Sequence of chain 6.C:
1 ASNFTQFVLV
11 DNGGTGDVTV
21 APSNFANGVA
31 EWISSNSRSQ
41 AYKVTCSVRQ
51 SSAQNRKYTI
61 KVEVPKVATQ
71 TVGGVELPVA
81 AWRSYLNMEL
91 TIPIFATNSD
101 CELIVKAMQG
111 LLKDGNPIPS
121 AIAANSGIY

Binding-site contacts:
Ligand atom N6 contacts residue CYS46 of chain 6.C at 3.4 Å (h-bond).
Ligand atom OP2 contacts residue ASN55 of chain 10.D at 3.2 Å (h-bond).
Ligand atom O3' contacts residue SER51 of chain 10.D at 3.5 Å (h-bond).
Ligand atom N1 contacts residue THR59 of chain 6.C at 3.6 Å.
Ligand atom C5' contacts residue TYR85 of chain 6.C at 3.1 Å (hydrophobic).
Ligand atom C2' contacts residue GLU63 of chain 6.C at 3.5 Å.
Ligand atom C4' contacts residue TYR85 of chain 6.C at 3.3 Å (hydrophobic).
Ligand atom O2' contacts residue TYR85 of chain 6.C at 3.5 Å.
Ligand atom P contacts residue TYR85 of chain 6.C at 3.5 Å.
Ligand atom OP2 contacts residue SER51 of chain 10.D at 3.2 Å (h-bond).
Ligand atom N1 contacts residue SER47 of chain 6.C at 2.7 Å (h-bond).
Ligand atom C5 contacts residue THR45 of chain 6.C at 3.3 Å.
Ligand atom OP2 contacts residue TYR85 of chain 6.C at 2.5 Å (h-bond).
Ligand atom N6 contacts residue THR59 of chain 6.C at 2.9 Å (h-bond).
Ligand atom O3' contacts residue TYR85 of chain 6.C at 3.6 Å.
Ligand atom P contacts residue ARG49 of chain 10.D at 2.9 Å.
Ligand atom C3' contacts residue TYR85 of chain 6.C at 3.3 Å (hydrophobic).
Ligand atom OP1 contacts residue SER51 of chain 10.D at 3.3 Å.
Ligand atom O4' contacts residue LYS61 of chain 6.C at 3.1 Å (salt-bridge).
Ligand atom C5 contacts residue TYR85 of chain 6.C at 3.5 Å (hydrophobic).
Ligand atom OP2 contacts residue LYS57 of chain 10.D at 3.4 Å.
Ligand atom OP1 contacts residue ASN55 of chain 10.D at 3.3 Å (h-bond).
Ligand atom OP1 contacts residue SER51 of chain 10.D at 2.7 Å (h-bond).
Ligand atom C5' contacts residue SER51 of chain 10.D at 3.5 Å.
Ligand atom C2' contacts residue TYR85 of chain 6.C at 3.4 Å (hydrophobic).
Ligand atom C6 contacts residue THR45 of chain 6.C at 3.5 Å.
Ligand atom OP2 contacts residue LYS43 of chain 6.C at 3.2 Å (salt-bridge).
Ligand atom C6 contacts residue TYR85 of chain 6.C at 3.5 Å (hydrophobic).
Ligand atom C2 contacts residue SER47 of chain 6.C at 3.0 Å.
Ligand atom C4 contacts residue TYR85 of chain 6.C at 3.5 Å (hydrophobic).
Ligand atom OP2 contacts residue LYS57 of chain 10.D at 2.7 Å (salt-bridge).
Ligand atom O2 contacts residue ASN87 of chain 6.C at 3.2 Å (h-bond).
Ligand atom N1 contacts residue TYR85 of chain 6.C at 3.6 Å.
Ligand atom N6 contacts residue THR45 of chain 6.C at 2.9 Å (h-bond).
Ligand atom OP2 contacts residue ARG49 of chain 10.D at 2.4 Å (salt-bridge).
Ligand atom OP1 contacts residue SER52 of chain 10.D at 3.0 Å.
Ligand atom O2' contacts residue GLU63 of chain 6.C at 3.0 Å (salt-bridge).
Ligand atom N7 contacts residue THR45 of chain 6.C at 2.6 Å (h-bond).
Ligand atom P contacts residue SER51 of chain 10.D at 3.4 Å.
Ligand atom OP1 contacts residue ARG49 of chain 10.D at 2.5 Å (salt-bridge).

Sequence of chain 10.D:
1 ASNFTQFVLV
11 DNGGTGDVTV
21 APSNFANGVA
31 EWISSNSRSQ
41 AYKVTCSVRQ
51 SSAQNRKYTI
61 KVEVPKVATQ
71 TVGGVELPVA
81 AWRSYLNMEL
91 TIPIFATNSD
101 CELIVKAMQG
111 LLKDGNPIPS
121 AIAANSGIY

A protein and the small-molecule ligand that binds it are described below.
Small molecule (SMILES): Nc1ccn([C@@H]2O[C@H](CO[P](=O)(O)O[C@H]3[C@@H](O)[C@H](n4ccc(N)nc4=O)O[C@@H]3CO[P](=O)(O)O[C@H]3[C@@H](O)[C@H](n4cnc5c(N)ncnc54)O[C@@H]3CO[P](=O)(O)O[C@H]3[C@@H](O)[C@H](n4ccc(N)nc4=O)O[C@@H]3CO[P](=O)(O)O[C@H]3[C@@H](O)[C@H](n4ccc(=O)[nH]c4=O)O[C@@H]3CO[P](=O)(O)O[C@H]3[C@@H](O)[C@H](n4cnc5c(N)ncnc54)O[C@@H]3CO[P](=O)(O)O[C@H]3[C@@H](O)[C@H](n4cnc5c(=O)nc(N)[nH]c54)O[C@@H]3CO[P](=O)(O)O[C@H]3[C@@H](O)[C@H](n4cnc5c(=O)nc(N)[nH]c54)O[C@@H]3CO)[C@@H](O)[C@H]2O)c(=O)n1